A small-molecule ligand and the protein it binds are described below.
Small molecule (SMILES): CC(=O)N[C@@H]1[C@@H](O)[C@H](O)[C@@H](CO)O[C@H]1O

Sequence of chain 1.D:
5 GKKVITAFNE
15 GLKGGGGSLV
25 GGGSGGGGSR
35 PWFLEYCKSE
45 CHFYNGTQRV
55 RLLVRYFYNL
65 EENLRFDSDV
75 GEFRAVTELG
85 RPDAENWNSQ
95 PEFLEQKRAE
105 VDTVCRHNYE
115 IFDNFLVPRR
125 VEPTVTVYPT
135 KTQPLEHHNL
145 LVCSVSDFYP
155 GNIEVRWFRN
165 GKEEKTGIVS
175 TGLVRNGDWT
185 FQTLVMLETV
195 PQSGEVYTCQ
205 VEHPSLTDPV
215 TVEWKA

Binding-site contacts:
Ligand atom C3 contacts residue ASN49 of chain 1.D at 3.2 Å.
Ligand atom C8 contacts residue THR51 of chain 1.D at 4.1 Å.
Ligand atom C4 contacts residue ASN49 of chain 1.D at 3.7 Å.
Ligand atom C7 contacts residue ASN49 of chain 1.D at 3.7 Å.
Ligand atom N2 contacts residue GLN52 of chain 1.D at 3.8 Å.
Ligand atom C1 contacts residue ASN49 of chain 1.D at 1.4 Å.
Ligand atom C5 contacts residue GLN52 of chain 1.D at 3.9 Å.
Ligand atom O3 contacts residue GLN52 of chain 1.D at 4.1 Å.
Ligand atom O4 contacts residue GLN52 of chain 1.D at 4.0 Å.
Ligand atom C2 contacts residue ASN49 of chain 1.D at 2.5 Å.
Ligand atom C8 contacts residue ASN49 of chain 1.D at 4.0 Å.
Ligand atom C3 contacts residue GLN52 of chain 1.D at 3.2 Å.
Ligand atom O7 contacts residue ASN49 of chain 1.D at 4.2 Å.
Ligand atom O5 contacts residue ASN49 of chain 1.D at 2.4 Å (h-bond).
Ligand atom C4 contacts residue GLN52 of chain 1.D at 3.9 Å.
Ligand atom C2 contacts residue GLN52 of chain 1.D at 3.9 Å.
Ligand atom C5 contacts residue ASN49 of chain 1.D at 2.9 Å.
Ligand atom C1 contacts residue GLN52 of chain 1.D at 4.0 Å.
Ligand atom N2 contacts residue ASN49 of chain 1.D at 2.8 Å (h-bond).
Ligand atom C6 contacts residue ASN49 of chain 1.D at 4.2 Å.